Sequence of chain 1.D:
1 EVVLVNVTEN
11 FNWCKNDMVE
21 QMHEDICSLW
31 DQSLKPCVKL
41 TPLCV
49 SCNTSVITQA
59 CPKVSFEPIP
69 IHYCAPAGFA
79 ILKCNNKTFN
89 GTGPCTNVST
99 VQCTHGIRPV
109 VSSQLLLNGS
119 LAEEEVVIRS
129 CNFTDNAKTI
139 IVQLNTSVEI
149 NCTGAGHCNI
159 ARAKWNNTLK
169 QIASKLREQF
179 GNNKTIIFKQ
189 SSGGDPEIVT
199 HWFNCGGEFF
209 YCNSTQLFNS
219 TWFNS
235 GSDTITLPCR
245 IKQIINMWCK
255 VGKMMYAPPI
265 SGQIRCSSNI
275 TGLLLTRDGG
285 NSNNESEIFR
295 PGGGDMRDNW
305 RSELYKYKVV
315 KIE

This protein binds this small molecule.
Small molecule (SMILES): CC(=O)N[C@@H]1[C@@H](O)[C@H](O)[C@@H](CO)O[C@H]1O

Binding-site contacts:
Ligand atom C2 contacts residue ASN181 of chain 1.D at 2.5 Å.
Ligand atom C3 contacts residue PHE221 of chain 1.D at 3.4 Å (hydrophobic).
Ligand atom N2 contacts residue ASN181 of chain 1.D at 3.1 Å (h-bond).
Ligand atom C2 contacts residue PHE221 of chain 1.D at 4.0 Å (hydrophobic).
Ligand atom C4 contacts residue PHE221 of chain 1.D at 3.3 Å (hydrophobic).
Ligand atom O7 contacts residue ASN181 of chain 1.D at 4.4 Å.
Ligand atom C1 contacts residue ASN181 of chain 1.D at 1.4 Å.
Ligand atom C3 contacts residue ASN181 of chain 1.D at 3.8 Å.
Ligand atom C4 contacts residue ASN181 of chain 1.D at 4.2 Å.
Ligand atom O7 contacts residue THR183 of chain 1.D at 3.5 Å (h-bond).
Ligand atom O4 contacts residue SER223 of chain 1.D at 4.0 Å.
Ligand atom O5 contacts residue ASN181 of chain 1.D at 2.4 Å (h-bond).
Ligand atom O3 contacts residue ASN222 of chain 1.D at 3.8 Å.
Ligand atom C8 contacts residue SER223 of chain 1.D at 4.4 Å.
Ligand atom O3 contacts residue SER223 of chain 1.D at 3.2 Å (h-bond).
Ligand atom C3 contacts residue SER223 of chain 1.D at 4.4 Å.
Ligand atom C5 contacts residue ASN181 of chain 1.D at 3.7 Å.
Ligand atom O7 contacts residue GLU289 of chain 1.D at 3.9 Å.
Ligand atom C7 contacts residue ASN181 of chain 1.D at 4.2 Å.
Ligand atom O4 contacts residue PHE221 of chain 1.D at 3.5 Å (h-bond).
Ligand atom O4 contacts residue ASN222 of chain 1.D at 4.5 Å.
Ligand atom O3 contacts residue PHE221 of chain 1.D at 2.6 Å (h-bond).